Sequence of chain 1.B:
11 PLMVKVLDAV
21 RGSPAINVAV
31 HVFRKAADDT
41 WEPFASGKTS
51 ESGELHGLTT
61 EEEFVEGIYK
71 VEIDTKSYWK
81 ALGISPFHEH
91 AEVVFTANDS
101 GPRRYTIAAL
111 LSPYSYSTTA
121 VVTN

A small-molecule ligand and the protein it binds are described below.
Small molecule (SMILES): Oc1c(Br)cc(Oc2ccccc2)cc1Br

Binding-site contacts:
Ligand atom BRAC contacts residue LYS15 of chain 1.B at 4.0 Å.
Ligand atom CAI contacts residue ALA108 of chain 1.B at 3.6 Å (hydrophobic).
Ligand atom CAL contacts residue ALA108 of chain 1.B at 4.2 Å (hydrophobic).
Ligand atom CAM contacts residue LYS15 of chain 1.B at 4.3 Å.
Ligand atom CAJ contacts residue LEU17 of chain 1.B at 3.7 Å (hydrophobic).
Ligand atom CAI contacts residue THR119 of chain 1.B at 4.5 Å.
Ligand atom OAA contacts residue LYS15 of chain 1.B at 3.0 Å (salt-bridge).
Ligand atom OAK contacts residue ALA108 of chain 1.B at 4.2 Å.
Ligand atom BRAC contacts residue LEU17 of chain 1.B at 3.8 Å.
Ligand atom CAM contacts residue LEU17 of chain 1.B at 4.0 Å (hydrophobic).
Ligand atom OAK contacts residue THR119 of chain 1.B at 4.1 Å.
Ligand atom BRAB contacts residue VAL121 of chain 1.B at 4.0 Å.
Ligand atom CAP contacts residue LYS15 of chain 1.B at 3.8 Å.
Ligand atom CAG contacts residue SER117 of chain 1.B at 4.3 Å.
Ligand atom CAL contacts residue LYS15 of chain 1.B at 4.4 Å.
Ligand atom CAE contacts residue LEU110 of chain 1.B at 3.6 Å (hydrophobic).
Ligand atom CAG contacts residue LEU110 of chain 1.B at 4.2 Å (hydrophobic).
Ligand atom CAD contacts residue LEU110 of chain 1.B at 4.3 Å (hydrophobic).
Ligand atom BRAB contacts residue THR106 of chain 1.B at 4.0 Å.
Ligand atom CAO contacts residue ALA108 of chain 1.B at 4.1 Å (hydrophobic).
Ligand atom CAE contacts residue SER117 of chain 1.B at 4.2 Å.